Sequence of chain 1.A:
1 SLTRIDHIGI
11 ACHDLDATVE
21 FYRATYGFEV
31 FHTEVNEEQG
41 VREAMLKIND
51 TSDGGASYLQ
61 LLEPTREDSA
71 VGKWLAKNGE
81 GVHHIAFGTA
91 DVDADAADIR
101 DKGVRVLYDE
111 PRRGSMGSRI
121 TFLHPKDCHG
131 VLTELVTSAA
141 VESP

A protein and the small-molecule ligand that binds it are described below.
Small molecule (SMILES): CC(C(=O)SCCNC(=O)CCNC(=O)[C@H](O)C(C)(C)COP(=O)(O)OP(=O)(O)OC[C@H]1O[C@@H](n2cnc3c(N)ncnc32)[C@H](O)[C@@H]1OP(=O)(O)O)=[N+]([O-])[O-]

Binding-site contacts:
Ligand atom C4 contacts residue PRO125 of chain 1.A at 3.6 Å (hydrophobic).
Ligand atom OS1 contacts residue GLU134 of chain 1.A at 3.4 Å (salt-bridge).
Ligand atom NS4 contacts residue SER115 of chain 1.A at 3.7 Å.
Ligand atom OS4 contacts residue HIS7 of chain 1.A at 3.2 Å (h-bond).
Ligand atom CS1 contacts residue CO1 of chain 1.B at 3.2 Å.
Ligand atom CP9 contacts residue PRO125 of chain 1.A at 3.6 Å (hydrophobic).
Ligand atom C5 contacts residue TRP74 of chain 1.A at 3.7 Å (hydrophobic).
Ligand atom OP1 contacts residue ALA70 of chain 1.A at 3.6 Å.
Ligand atom N6 contacts residue TRP74 of chain 1.A at 3.5 Å.
Ligand atom CP3 contacts residue GLN39 of chain 1.A at 3.6 Å.
Ligand atom OS4 contacts residue GLN60 of chain 1.A at 2.9 Å (h-bond).
Ligand atom N6 contacts residue HIS83 of chain 1.A at 3.0 Å (h-bond).
Ligand atom CP4 contacts residue GLN39 of chain 1.A at 3.4 Å.
Ligand atom OP1 contacts residue LEU132 of chain 1.A at 3.5 Å.
Ligand atom OS4 contacts residue GLU134 of chain 1.A at 3.1 Å (salt-bridge).
Ligand atom OP3 contacts residue ALA70 of chain 1.A at 3.5 Å.
Ligand atom NS4 contacts residue CO1 of chain 1.B at 3.2 Å.
Ligand atom N6 contacts residue LEU132 of chain 1.A at 3.6 Å.
Ligand atom O12 contacts residue LYS73 of chain 1.A at 3.5 Å (salt-bridge).
Ligand atom OS4 contacts residue CO1 of chain 1.B at 2.2 Å.
Ligand atom OS1 contacts residue GLN60 of chain 1.A at 3.1 Å (h-bond).
Ligand atom OS5 contacts residue SER115 of chain 1.A at 2.8 Å (h-bond).
Ligand atom O6 contacts residue LYS73 of chain 1.A at 3.5 Å (salt-bridge).
Ligand atom OS1 contacts residue HIS84 of chain 1.A at 3.0 Å (h-bond).
Ligand atom OP2 contacts residue LEU107 of chain 1.A at 3.6 Å.
Ligand atom N3 contacts residue PRO125 of chain 1.A at 3.5 Å.
Ligand atom C6 contacts residue TRP74 of chain 1.A at 3.6 Å (hydrophobic).
Ligand atom NP1 contacts residue GLN39 of chain 1.A at 2.9 Å (h-bond).
Ligand atom CP3 contacts residue ALA70 of chain 1.A at 3.6 Å (hydrophobic).
Ligand atom OS5 contacts residue ILE120 of chain 1.A at 3.7 Å.
Ligand atom C2 contacts residue PRO125 of chain 1.A at 3.5 Å (hydrophobic).
Ligand atom NS4 contacts residue GLN60 of chain 1.A at 3.3 Å (h-bond).
Ligand atom OS1 contacts residue CO1 of chain 1.B at 2.2 Å.
Ligand atom C2 contacts residue GLY130 of chain 1.A at 3.3 Å.
Ligand atom OS5 contacts residue GLY114 of chain 1.A at 3.0 Å.
Ligand atom N7 contacts residue TRP74 of chain 1.A at 3.5 Å.
Ligand atom CS2 contacts residue CO1 of chain 1.B at 3.6 Å.
Ligand atom CP4 contacts residue TYR108 of chain 1.A at 3.6 Å (hydrophobic).
Ligand atom OP1 contacts residue HIS83 of chain 1.A at 3.1 Å.
Ligand atom CP4 contacts residue PHE122 of chain 1.A at 3.7 Å (hydrophobic).